Binding-site contacts:
Ligand atom N contacts residue ARG437 of chain 1.F at 3.6 Å (salt-bridge).
Ligand atom O contacts residue LEU472 of chain 1.F at 3.6 Å.
Ligand atom O contacts residue TYR345 of chain 1.F at 2.6 Å (h-bond).
Ligand atom C contacts residue ARG380 of chain 1.F at 3.4 Å.
Ligand atom NZ contacts residue TYR338 of chain 1.F at 3.2 Å (h-bond).
Ligand atom O contacts residue ARG437 of chain 1.F at 2.5 Å (salt-bridge).
Ligand atom NH2 contacts residue ILE391 of chain 1.F at 3.5 Å.
Ligand atom O contacts residue HIS476 of chain 1.F at 2.6 Å (h-bond).
Ligand atom CD contacts residue VAL342 of chain 1.F at 3.6 Å (hydrophobic).
Ligand atom N contacts residue SER479 of chain 1.F at 3.5 Å (h-bond).
Ligand atom O contacts residue TYR338 of chain 1.F at 2.5 Å (h-bond).
Ligand atom CA contacts residue SER479 of chain 1.F at 3.5 Å.
Ligand atom C contacts residue TYR345 of chain 1.F at 3.4 Å (hydrophobic).
Ligand atom C contacts residue ARG437 of chain 1.F at 3.5 Å.
Ligand atom CG contacts residue GLN440 of chain 1.F at 3.4 Å.
Ligand atom CD contacts residue ASN434 of chain 1.F at 3.2 Å.
Ligand atom OD1 contacts residue TYR515 of chain 1.F at 3.2 Å.
Ligand atom OXT contacts residue ARG380 of chain 1.F at 3.1 Å (salt-bridge).
Ligand atom N contacts residue TYR341 of chain 1.F at 3.0 Å (h-bond).
Ligand atom CD contacts residue GLN440 of chain 1.F at 3.4 Å.
Ligand atom NH2 contacts residue GLU388 of chain 1.F at 3.6 Å (salt-bridge).
Ligand atom ND2 contacts residue LEU472 of chain 1.F at 3.4 Å.
Ligand atom OXT contacts residue TYR338 of chain 1.F at 3.5 Å (h-bond).
Ligand atom ND2 contacts residue TYR510 of chain 1.F at 3.5 Å (h-bond).
Ligand atom CG contacts residue SER479 of chain 1.F at 3.4 Å.
Ligand atom NZ contacts residue TYR468 of chain 1.F at 3.5 Å (h-bond).
Ligand atom ND2 contacts residue GLY512 of chain 1.F at 3.3 Å.
Ligand atom O contacts residue ASN434 of chain 1.F at 3.4 Å (h-bond).
Ligand atom NH1 contacts residue ARG437 of chain 1.F at 3.5 Å (salt-bridge).
Ligand atom CE contacts residue TYR468 of chain 1.F at 3.2 Å (hydrophobic).
Ligand atom C contacts residue TYR338 of chain 1.F at 3.6 Å (hydrophobic).
Ligand atom O contacts residue ARG380 of chain 1.F at 2.9 Å (salt-bridge).
Ligand atom C contacts residue SER479 of chain 1.F at 3.1 Å.
Ligand atom O contacts residue ARG437 of chain 1.F at 3.5 Å (salt-bridge).
Ligand atom O contacts residue TYR515 of chain 1.F at 3.2 Å.
Ligand atom CD contacts residue HIS476 of chain 1.F at 3.5 Å.
Ligand atom CD1 contacts residue TYR515 of chain 1.F at 3.6 Å (hydrophobic).
Ligand atom NH1 contacts residue GLU387 of chain 1.F at 3.2 Å (salt-bridge).
Ligand atom C contacts residue ARG437 of chain 1.F at 3.6 Å.
Ligand atom O contacts residue SER479 of chain 1.F at 2.7 Å (h-bond).

This small molecule binds to this protein.
Small molecule (SMILES): CC(C)C[C@H](N)C(=O)N[C@H](C(=O)N[C@@H](CCCN=C(N)N)C(=O)N[C@@H](CC(N)=O)C(=O)N[C@@H](CCCCN)C(=O)NCC(=O)N1CCC[C@H]1C(=O)O)[C@@H](C)O

Sequence of chain 1.F:
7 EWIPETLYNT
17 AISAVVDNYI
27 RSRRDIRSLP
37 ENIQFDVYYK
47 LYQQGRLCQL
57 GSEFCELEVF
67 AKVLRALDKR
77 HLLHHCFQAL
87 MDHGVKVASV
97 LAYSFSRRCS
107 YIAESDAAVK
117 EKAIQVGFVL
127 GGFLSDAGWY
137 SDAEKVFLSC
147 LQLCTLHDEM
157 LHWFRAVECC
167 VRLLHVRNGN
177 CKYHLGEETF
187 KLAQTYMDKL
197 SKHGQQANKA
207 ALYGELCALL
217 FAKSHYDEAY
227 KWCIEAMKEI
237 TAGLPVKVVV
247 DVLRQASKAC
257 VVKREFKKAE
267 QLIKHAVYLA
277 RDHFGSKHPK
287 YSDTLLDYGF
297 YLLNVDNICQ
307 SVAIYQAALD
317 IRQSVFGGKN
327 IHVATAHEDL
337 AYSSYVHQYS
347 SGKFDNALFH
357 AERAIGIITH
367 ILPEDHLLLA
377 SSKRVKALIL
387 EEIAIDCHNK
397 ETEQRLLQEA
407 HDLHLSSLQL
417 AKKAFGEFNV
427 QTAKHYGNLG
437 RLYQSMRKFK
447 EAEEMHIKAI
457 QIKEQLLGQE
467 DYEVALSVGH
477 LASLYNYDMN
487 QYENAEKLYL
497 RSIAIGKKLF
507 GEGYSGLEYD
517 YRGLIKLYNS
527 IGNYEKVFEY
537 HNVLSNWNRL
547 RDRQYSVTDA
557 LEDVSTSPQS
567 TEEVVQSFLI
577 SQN